Binding-site contacts:
Ligand atom O3 contacts residue ASP203 of chain 1.G at 3.7 Å.
Ligand atom O22 contacts residue LYS177 of chain 1.G at 3.3 Å (salt-bridge).
Ligand atom O6P contacts residue HIS327 of chain 1.G at 3.5 Å (h-bond).
Ligand atom O5 contacts residue LEU335 of chain 1.G at 3.2 Å.
Ligand atom O22 contacts residue LYS175 of chain 1.G at 3.0 Å (salt-bridge).
Ligand atom O5P contacts residue SER379 of chain 1.G at 3.3 Å (h-bond).
Ligand atom O4 contacts residue SER379 of chain 1.G at 2.8 Å (h-bond).
Ligand atom O1P contacts residue GLY403 of chain 1.G at 3.4 Å.
Ligand atom O1 contacts residue LYS175 of chain 1.G at 3.2 Å (salt-bridge).
Ligand atom O5P contacts residue HIS327 of chain 1.G at 2.7 Å (h-bond).
Ligand atom O3P contacts residue GLY381 of chain 1.G at 2.9 Å (h-bond).
Ligand atom O2P contacts residue GLY404 of chain 1.G at 3.9 Å.
Ligand atom O3P contacts residue TRP66 of chain 1.E at 3.5 Å.
Ligand atom O3P contacts residue GLY380 of chain 1.G at 3.3 Å.
Ligand atom O3P contacts residue THR65 of chain 1.E at 3.8 Å.
Ligand atom O2P contacts residue GLY403 of chain 1.G at 2.8 Å (h-bond).
Ligand atom O3 contacts residue HIS294 of chain 1.G at 3.7 Å.
Ligand atom C3 contacts residue GLU204 of chain 1.G at 3.6 Å.
Ligand atom P1 contacts residue THR65 of chain 1.E at 3.6 Å.
Ligand atom O4P contacts residue LEU335 of chain 1.G at 3.6 Å.
Ligand atom O3P contacts residue LYS334 of chain 1.G at 3.1 Å (salt-bridge).
Ligand atom C5 contacts residue ASN123 of chain 1.E at 3.5 Å.
Ligand atom O22 contacts residue GLU60 of chain 1.E at 3.7 Å.
Ligand atom O6P contacts residue ARG295 of chain 1.G at 3.2 Å (salt-bridge).
Ligand atom O4 contacts residue HIS327 of chain 1.G at 3.8 Å.
Ligand atom O1P contacts residue THR65 of chain 1.E at 2.7 Å (h-bond).
Ligand atom O1 contacts residue LYS334 of chain 1.G at 3.9 Å.
Ligand atom C1 contacts residue SER379 of chain 1.G at 3.7 Å.
Ligand atom O22 contacts residue ASP203 of chain 1.G at 3.1 Å (salt-bridge).
Ligand atom O3 contacts residue GLU204 of chain 1.G at 2.9 Å (salt-bridge).
Ligand atom P2 contacts residue HIS327 of chain 1.G at 3.6 Å.
Ligand atom O21 contacts residue LYS334 of chain 1.G at 3.1 Å (salt-bridge).
Ligand atom P1 contacts residue GLY404 of chain 1.G at 3.9 Å.
Ligand atom P2 contacts residue ARG295 of chain 1.G at 3.8 Å.
Ligand atom O21 contacts residue GLU60 of chain 1.E at 2.6 Å (salt-bridge).
Ligand atom O1P contacts residue GLY404 of chain 1.G at 2.7 Å (h-bond).
Ligand atom C2 contacts residue GLU60 of chain 1.E at 3.6 Å.
Ligand atom O1P contacts residue LYS175 of chain 1.G at 3.3 Å.
Ligand atom C3 contacts residue ASN123 of chain 1.E at 3.6 Å.
Ligand atom O4P contacts residue ARG295 of chain 1.G at 2.9 Å (salt-bridge).

Sequence of chain 1.E:
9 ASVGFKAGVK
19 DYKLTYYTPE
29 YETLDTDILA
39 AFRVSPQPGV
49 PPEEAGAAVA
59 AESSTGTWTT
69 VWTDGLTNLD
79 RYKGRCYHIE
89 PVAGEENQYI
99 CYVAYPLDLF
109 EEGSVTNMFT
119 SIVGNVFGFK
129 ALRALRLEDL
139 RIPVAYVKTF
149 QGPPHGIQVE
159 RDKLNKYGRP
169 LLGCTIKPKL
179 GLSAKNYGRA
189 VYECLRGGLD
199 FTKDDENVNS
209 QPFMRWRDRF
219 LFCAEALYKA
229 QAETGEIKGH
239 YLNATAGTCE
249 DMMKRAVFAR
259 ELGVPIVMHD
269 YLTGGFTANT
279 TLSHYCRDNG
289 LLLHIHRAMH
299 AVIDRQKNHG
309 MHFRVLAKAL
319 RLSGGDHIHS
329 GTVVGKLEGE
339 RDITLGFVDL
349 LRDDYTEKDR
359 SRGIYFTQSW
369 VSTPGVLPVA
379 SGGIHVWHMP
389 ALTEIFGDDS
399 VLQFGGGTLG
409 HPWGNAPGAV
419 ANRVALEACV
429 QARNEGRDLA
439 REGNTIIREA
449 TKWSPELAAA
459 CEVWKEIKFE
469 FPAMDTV

A small-molecule ligand and the protein it binds are described below.
Small molecule (SMILES): O=P(O)(O)OC[C@@H](O)[C@H](O)C(O)(O)COP(=O)(O)O

Sequence of chain 1.G:
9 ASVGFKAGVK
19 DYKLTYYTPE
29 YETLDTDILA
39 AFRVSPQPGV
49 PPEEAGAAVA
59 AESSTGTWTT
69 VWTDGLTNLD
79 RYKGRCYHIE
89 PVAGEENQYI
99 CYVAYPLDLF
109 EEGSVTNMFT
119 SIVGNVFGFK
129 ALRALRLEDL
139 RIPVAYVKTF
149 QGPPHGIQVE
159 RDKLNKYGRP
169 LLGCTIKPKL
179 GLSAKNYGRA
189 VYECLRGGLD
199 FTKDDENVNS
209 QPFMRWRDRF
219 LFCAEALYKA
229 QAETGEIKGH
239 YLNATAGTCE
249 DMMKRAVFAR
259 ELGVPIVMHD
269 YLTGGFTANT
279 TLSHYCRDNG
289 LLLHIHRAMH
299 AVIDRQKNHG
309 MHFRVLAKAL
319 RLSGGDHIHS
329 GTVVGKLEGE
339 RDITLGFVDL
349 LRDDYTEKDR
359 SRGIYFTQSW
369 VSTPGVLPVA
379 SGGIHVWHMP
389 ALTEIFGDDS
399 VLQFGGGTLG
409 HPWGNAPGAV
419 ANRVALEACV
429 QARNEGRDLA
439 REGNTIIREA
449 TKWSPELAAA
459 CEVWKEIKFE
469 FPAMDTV